Sequence of chain 2.A:
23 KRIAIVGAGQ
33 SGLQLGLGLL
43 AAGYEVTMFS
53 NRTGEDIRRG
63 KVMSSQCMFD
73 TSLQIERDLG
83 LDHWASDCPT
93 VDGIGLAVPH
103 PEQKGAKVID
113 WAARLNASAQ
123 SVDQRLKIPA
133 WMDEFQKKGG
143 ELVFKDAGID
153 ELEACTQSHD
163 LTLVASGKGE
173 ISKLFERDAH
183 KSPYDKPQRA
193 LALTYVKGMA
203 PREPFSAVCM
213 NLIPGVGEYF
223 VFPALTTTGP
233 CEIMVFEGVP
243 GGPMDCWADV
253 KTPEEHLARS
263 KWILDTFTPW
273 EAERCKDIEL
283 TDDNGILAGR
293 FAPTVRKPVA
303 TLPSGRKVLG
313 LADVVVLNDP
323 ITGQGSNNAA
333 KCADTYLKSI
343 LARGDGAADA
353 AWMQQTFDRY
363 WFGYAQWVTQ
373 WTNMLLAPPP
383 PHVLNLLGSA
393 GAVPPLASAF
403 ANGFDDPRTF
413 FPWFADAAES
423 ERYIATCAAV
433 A

Binding-site contacts:
Ligand atom C3 contacts residue PHE402 of chain 2.A at 4.0 Å (hydrophobic).
Ligand atom C5 contacts residue LEU389 of chain 2.A at 3.4 Å (hydrophobic).
Ligand atom C contacts residue LEU214 of chain 2.A at 3.9 Å (hydrophobic).
Ligand atom C1 contacts residue LEU377 of chain 2.A at 4.2 Å (hydrophobic).
Ligand atom O contacts residue THR324 of chain 2.A at 4.1 Å.
Ligand atom O contacts residue LEU377 of chain 2.A at 3.8 Å.
Ligand atom O contacts residue ILE323 of chain 2.A at 3.0 Å (h-bond).
Ligand atom C contacts residue ILE323 of chain 2.A at 3.8 Å (hydrophobic).
Ligand atom S contacts residue MET212 of chain 2.A at 4.1 Å.
Ligand atom C3 contacts residue LEU377 of chain 2.A at 4.0 Å (hydrophobic).
Ligand atom O contacts residue PHE222 of chain 2.A at 4.3 Å.
Ligand atom C4 contacts residue PHE402 of chain 2.A at 3.4 Å (hydrophobic).
Ligand atom C5 contacts residue PHE402 of chain 2.A at 4.4 Å (hydrophobic).
Ligand atom C contacts residue PHE222 of chain 2.A at 4.5 Å (hydrophobic).
Ligand atom C3 contacts residue TRP373 of chain 2.A at 4.0 Å (hydrophobic).
Ligand atom S contacts residue LEU214 of chain 2.A at 4.3 Å.
Ligand atom C5 contacts residue LEU214 of chain 2.A at 4.3 Å (hydrophobic).
Ligand atom C6 contacts residue LEU98 of chain 2.A at 4.3 Å (hydrophobic).
Ligand atom C5 contacts residue LEU98 of chain 2.A at 4.5 Å (hydrophobic).
Ligand atom O contacts residue PHE406 of chain 2.A at 4.3 Å.
Ligand atom C1 contacts residue MET212 of chain 2.A at 4.1 Å (hydrophobic).
Ligand atom C contacts residue GLU220 of chain 2.A at 4.3 Å.
Ligand atom C4 contacts residue LEU389 of chain 2.A at 3.7 Å (hydrophobic).
Ligand atom C2 contacts residue TRP373 of chain 2.A at 4.1 Å (hydrophobic).
Ligand atom C3 contacts residue PHE406 of chain 2.A at 4.1 Å (hydrophobic).
Ligand atom C6 contacts residue LEU214 of chain 2.A at 3.7 Å (hydrophobic).
Ligand atom C2 contacts residue LEU377 of chain 2.A at 3.5 Å (hydrophobic).
Ligand atom C5 contacts residue MET212 of chain 2.A at 4.1 Å (hydrophobic).
Ligand atom S contacts residue ILE323 of chain 2.A at 4.0 Å.
Ligand atom C6 contacts residue MET212 of chain 2.A at 3.9 Å (hydrophobic).
Ligand atom C1 contacts residue PHE406 of chain 2.A at 4.4 Å (hydrophobic).
Ligand atom S contacts residue PHE222 of chain 2.A at 4.0 Å.
Ligand atom C contacts residue LEU377 of chain 2.A at 4.3 Å (hydrophobic).
Ligand atom C2 contacts residue PHE406 of chain 2.A at 3.7 Å (hydrophobic).

The small molecule below binds the protein below.
Small molecule (SMILES): C[S@](=O)c1ccccc1